Sequence of chain 1.A:
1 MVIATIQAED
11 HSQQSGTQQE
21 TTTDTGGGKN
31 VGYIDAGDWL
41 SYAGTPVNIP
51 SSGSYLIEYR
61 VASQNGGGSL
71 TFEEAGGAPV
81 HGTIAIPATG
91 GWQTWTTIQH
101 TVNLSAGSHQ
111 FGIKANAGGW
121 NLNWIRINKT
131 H

This protein binds this small molecule.
Small molecule (SMILES): OC[C@H]1O[C@@H](O[C@H]2[C@H](O)[C@@H](O)[C@H](O[C@@H]3[C@@H](O)[C@H](O[C@H]4[C@H](O)[C@@H](O)[C@H](O)O[C@@H]4CO)O[C@H](CO)[C@H]3O)O[C@@H]2CO)[C@H](O)[C@@H](O)[C@@H]1O

Binding-site contacts:
Ligand atom C4 contacts residue GLU73 of chain 1.A at 3.1 Å.
Ligand atom O6 contacts residue GLU73 of chain 1.A at 2.6 Å (salt-bridge).
Ligand atom O2 contacts residue ALA43 of chain 1.A at 3.5 Å.
Ligand atom O3 contacts residue GLY76 of chain 1.A at 3.6 Å (h-bond).
Ligand atom O3 contacts residue ALA75 of chain 1.A at 3.8 Å.
Ligand atom O6 contacts residue GLU74 of chain 1.A at 3.6 Å (salt-bridge).
Ligand atom C1 contacts residue GLN13 of chain 1.A at 4.0 Å.
Ligand atom C3 contacts residue SER41 of chain 1.A at 3.9 Å.
Ligand atom C6 contacts residue LYS114 of chain 1.A at 3.8 Å.
Ligand atom C1 contacts residue GLY76 of chain 1.A at 3.9 Å.
Ligand atom C2 contacts residue GLY76 of chain 1.A at 3.8 Å.
Ligand atom O6 contacts residue GLY112 of chain 1.A at 3.8 Å.
Ligand atom C5 contacts residue TRP39 of chain 1.A at 3.7 Å (hydrophobic).
Ligand atom O6 contacts residue LYS114 of chain 1.A at 2.9 Å.
Ligand atom C2 contacts residue GLN13 of chain 1.A at 3.4 Å.
Ligand atom C4 contacts residue GLY76 of chain 1.A at 4.0 Å.
Ligand atom O2 contacts residue GLN13 of chain 1.A at 2.8 Å (h-bond).
Ligand atom C6 contacts residue GLY37 of chain 1.A at 3.5 Å.
Ligand atom C1 contacts residue LYS114 of chain 1.A at 3.8 Å.
Ligand atom O5 contacts residue GLY76 of chain 1.A at 3.2 Å (h-bond).
Ligand atom C5 contacts residue GLU73 of chain 1.A at 3.7 Å.
Ligand atom O5 contacts residue LYS114 of chain 1.A at 3.2 Å (salt-bridge).
Ligand atom O6 contacts residue ALA75 of chain 1.A at 3.4 Å.
Ligand atom O4 contacts residue GLU73 of chain 1.A at 2.7 Å (salt-bridge).
Ligand atom O2 contacts residue SER41 of chain 1.A at 3.0 Å (h-bond).
Ligand atom C6 contacts residue LEU40 of chain 1.A at 3.8 Å (hydrophobic).
Ligand atom O4 contacts residue LYS114 of chain 1.A at 2.8 Å (salt-bridge).
Ligand atom C4 contacts residue LYS114 of chain 1.A at 3.9 Å.
Ligand atom O6 contacts residue GLY37 of chain 1.A at 3.3 Å (h-bond).
Ligand atom O6 contacts residue GLY76 of chain 1.A at 3.0 Å (h-bond).
Ligand atom O4 contacts residue GLY76 of chain 1.A at 3.6 Å.
Ligand atom O4 contacts residue TRP39 of chain 1.A at 3.9 Å.
Ligand atom O6 contacts residue GLY77 of chain 1.A at 3.5 Å (h-bond).
Ligand atom O3 contacts residue SER41 of chain 1.A at 3.0 Å (h-bond).
Ligand atom C6 contacts residue GLU73 of chain 1.A at 3.1 Å.
Ligand atom C6 contacts residue GLY76 of chain 1.A at 3.9 Å.
Ligand atom C4 contacts residue TRP39 of chain 1.A at 3.9 Å (hydrophobic).
Ligand atom O3 contacts residue LYS114 of chain 1.A at 3.5 Å (salt-bridge).
Ligand atom C2 contacts residue SER41 of chain 1.A at 3.6 Å.
Ligand atom O1 contacts residue GLN13 of chain 1.A at 3.0 Å.